Binding-site contacts:
Ligand atom O7 contacts residue ASN324 of chain 1.A at 3.2 Å (h-bond).
Ligand atom C3 contacts residue ASN324 of chain 1.A at 3.8 Å.
Ligand atom O5 contacts residue ASN324 of chain 1.A at 2.4 Å (h-bond).
Ligand atom C5 contacts residue ASN324 of chain 1.A at 3.7 Å.
Ligand atom C8 contacts residue ASN324 of chain 1.A at 3.7 Å.
Ligand atom C1 contacts residue ASN324 of chain 1.A at 1.4 Å.
Ligand atom N2 contacts residue ASN324 of chain 1.A at 2.9 Å (h-bond).
Ligand atom C2 contacts residue ASN324 of chain 1.A at 2.5 Å.
Ligand atom C4 contacts residue ASN324 of chain 1.A at 4.2 Å.
Ligand atom C7 contacts residue ASN324 of chain 1.A at 3.2 Å.

Sequence of chain 1.A:
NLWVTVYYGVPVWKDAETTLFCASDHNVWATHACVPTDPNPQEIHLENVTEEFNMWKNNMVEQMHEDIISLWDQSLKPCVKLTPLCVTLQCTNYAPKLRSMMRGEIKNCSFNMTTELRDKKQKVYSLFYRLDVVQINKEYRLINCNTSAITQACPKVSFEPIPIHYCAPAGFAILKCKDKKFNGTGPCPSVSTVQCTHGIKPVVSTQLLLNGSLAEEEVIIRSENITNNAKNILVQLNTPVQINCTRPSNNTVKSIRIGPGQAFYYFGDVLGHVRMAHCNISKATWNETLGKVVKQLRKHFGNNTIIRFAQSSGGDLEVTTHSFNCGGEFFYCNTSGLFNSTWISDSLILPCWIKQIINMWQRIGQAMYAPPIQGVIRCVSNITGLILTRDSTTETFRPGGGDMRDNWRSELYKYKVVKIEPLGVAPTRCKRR

This small molecule binds to this protein.
Small molecule (SMILES): CC(=O)N[C@@H]1[C@@H](O)[C@H](O)[C@@H](CO)O[C@H]1O